Binding-site contacts:
Ligand atom C24 contacts residue ALA34 of chain 1.A at 3.4 Å (hydrophobic).
Ligand atom C12 contacts residue LEU82 of chain 1.A at 3.7 Å (hydrophobic).
Ligand atom C24 contacts residue LEU144 of chain 1.A at 3.5 Å (hydrophobic).
Ligand atom C23 contacts residue ALA34 of chain 1.A at 3.8 Å (hydrophobic).
Ligand atom C24 contacts residue SER84 of chain 1.A at 3.8 Å.
Ligand atom C27 contacts residue TYR86 of chain 1.A at 3.7 Å (hydrophobic).
Ligand atom O22 contacts residue LYS141 of chain 1.A at 3.3 Å (salt-bridge).
Ligand atom N17 contacts residue VAL23 of chain 1.A at 3.8 Å.
Ligand atom C4 contacts residue ILE15 of chain 1.A at 3.6 Å (hydrophobic).
Ligand atom C12 contacts residue LYS36 of chain 1.A at 3.7 Å.
Ligand atom C21 contacts residue LEU144 of chain 1.A at 3.6 Å (hydrophobic).
Ligand atom C23 contacts residue LEU144 of chain 1.A at 3.8 Å (hydrophobic).
Ligand atom C13 contacts residue SER84 of chain 1.A at 3.3 Å.
Ligand atom C18 contacts residue ASP155 of chain 1.A at 3.4 Å.
Ligand atom C16 contacts residue LYS36 of chain 1.A at 3.6 Å.
Ligand atom CL1 contacts residue TYR53 of chain 1.A at 3.4 Å.
Ligand atom N26 contacts residue TYR86 of chain 1.A at 3.7 Å.
Ligand atom C12 contacts residue SER84 of chain 1.A at 3.2 Å.
Ligand atom F14 contacts residue LEU82 of chain 1.A at 3.0 Å.
Ligand atom C23 contacts residue SER84 of chain 1.A at 3.8 Å.
Ligand atom O22 contacts residue ASP155 of chain 1.A at 2.6 Å (salt-bridge).
Ligand atom C3 contacts residue ILE15 of chain 1.A at 3.7 Å (hydrophobic).
Ligand atom F14 contacts residue VAL83 of chain 1.A at 3.0 Å.
Ligand atom N2 contacts residue ILE15 of chain 1.A at 3.4 Å (h-bond).
Ligand atom C12 contacts residue ALA34 of chain 1.A at 3.6 Å (hydrophobic).
Ligand atom N17 contacts residue LYS36 of chain 1.A at 2.9 Å (salt-bridge).
Ligand atom N26 contacts residue HIS87 of chain 1.A at 3.0 Å (h-bond).
Ligand atom C11 contacts residue SER84 of chain 1.A at 3.7 Å.
Ligand atom C18 contacts residue VAL23 of chain 1.A at 3.8 Å (hydrophobic).
Ligand atom C27 contacts residue HIS87 of chain 1.A at 3.1 Å.
Ligand atom C18 contacts residue LYS36 of chain 1.A at 3.8 Å.
Ligand atom C11 contacts residue LYS36 of chain 1.A at 3.8 Å.
Ligand atom N6 contacts residue VAL23 of chain 1.A at 3.7 Å.
Ligand atom C24 contacts residue ASP85 of chain 1.A at 3.5 Å.
Ligand atom C25 contacts residue LEU144 of chain 1.A at 3.8 Å (hydrophobic).
Ligand atom N5 contacts residue LEU144 of chain 1.A at 3.8 Å.
Ligand atom C25 contacts residue ALA34 of chain 1.A at 3.7 Å (hydrophobic).
Ligand atom C10 contacts residue LYS36 of chain 1.A at 3.8 Å.
Ligand atom C13 contacts residue LEU82 of chain 1.A at 3.7 Å (hydrophobic).
Ligand atom F14 contacts residue SER84 of chain 1.A at 3.1 Å.

Sequence of chain 1.A:
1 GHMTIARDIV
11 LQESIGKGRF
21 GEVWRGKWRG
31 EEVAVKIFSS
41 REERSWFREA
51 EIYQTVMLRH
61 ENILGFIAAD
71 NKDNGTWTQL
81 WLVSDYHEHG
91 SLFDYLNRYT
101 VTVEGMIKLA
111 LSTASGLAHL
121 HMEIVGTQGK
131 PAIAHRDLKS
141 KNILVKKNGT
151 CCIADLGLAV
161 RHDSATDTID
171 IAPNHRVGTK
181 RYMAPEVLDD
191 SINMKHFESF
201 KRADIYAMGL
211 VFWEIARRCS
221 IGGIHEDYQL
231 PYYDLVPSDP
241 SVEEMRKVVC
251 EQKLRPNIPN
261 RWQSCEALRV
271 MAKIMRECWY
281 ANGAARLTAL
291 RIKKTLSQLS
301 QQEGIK

A small-molecule ligand and the protein it binds are described below.
Small molecule (SMILES): N#Cc1cnc2ccc(-c3c(-c4ccc(F)c(Cl)c4)ncn3CCO)nn12